This protein binds this small molecule.
Small molecule (SMILES): CC(C)[C@H](Nc1nc(Nc2cccc(CN)c2)c2ccccc2n1)C(=O)O

Binding-site contacts:
Ligand atom O17 contacts residue LYS180 of chain 1.A at 3.5 Å.
Ligand atom C3 contacts residue SER183 of chain 1.A at 3.7 Å.
Ligand atom C19 contacts residue ARG202 of chain 1.A at 3.8 Å.
Ligand atom C21 contacts residue ARG202 of chain 1.A at 3.7 Å.
Ligand atom C33 contacts residue SER183 of chain 1.A at 3.5 Å.
Ligand atom C7 contacts residue HIS41 of chain 1.A at 3.6 Å.
Ligand atom C33 contacts residue CYS179 of chain 1.A at 3.3 Å (hydrophobic).
Ligand atom N40 contacts residue ASP177 of chain 1.A at 3.0 Å (salt-bridge).
Ligand atom C3 contacts residue SER199 of chain 1.A at 3.7 Å.
Ligand atom N40 contacts residue SER178 of chain 1.A at 2.9 Å (h-bond).
Ligand atom C31 contacts residue VAL197 of chain 1.A at 3.7 Å (hydrophobic).
Ligand atom C23 contacts residue LYS180 of chain 1.A at 3.8 Å.
Ligand atom O17 contacts residue GLY181 of chain 1.A at 2.8 Å (h-bond).
Ligand atom O16 contacts residue SER183 of chain 1.A at 2.7 Å.
Ligand atom C43 contacts residue ARG202 of chain 1.A at 3.4 Å.
Ligand atom C28 contacts residue SER201 of chain 1.A at 3.6 Å.
Ligand atom N20 contacts residue ARG202 of chain 1.A at 3.6 Å (salt-bridge).
Ligand atom N25 contacts residue LYS180 of chain 1.A at 3.8 Å.
Ligand atom C37 contacts residue SER201 of chain 1.A at 3.5 Å.
Ligand atom C31 contacts residue THR198 of chain 1.A at 3.6 Å.
Ligand atom C11 contacts residue CYS26 of chain 1.A at 3.7 Å (hydrophobic).
Ligand atom C27 contacts residue ARG202 of chain 1.A at 3.6 Å.
Ligand atom C15 contacts residue GLY181 of chain 1.A at 3.4 Å.
Ligand atom N25 contacts residue ARG202 of chain 1.A at 3.1 Å (salt-bridge).
Ligand atom C31 contacts residue SER178 of chain 1.A at 3.5 Å.
Ligand atom C30 contacts residue SER201 of chain 1.A at 3.8 Å.
Ligand atom C35 contacts residue LYS180 of chain 1.A at 3.7 Å.
Ligand atom C5 contacts residue SER183 of chain 1.A at 3.7 Å.
Ligand atom C30 contacts residue SER178 of chain 1.A at 3.7 Å.
Ligand atom C28 contacts residue ARG202 of chain 1.A at 3.2 Å.
Ligand atom O16 contacts residue GLY181 of chain 1.A at 3.4 Å (h-bond).
Ligand atom C27 contacts residue LYS180 of chain 1.A at 3.8 Å.
Ligand atom C15 contacts residue SER183 of chain 1.A at 3.6 Å.
Ligand atom C37 contacts residue SER178 of chain 1.A at 3.5 Å.
Ligand atom N24 contacts residue SER199 of chain 1.A at 3.5 Å.
Ligand atom C37 contacts residue VAL203 of chain 1.A at 3.6 Å (hydrophobic).
Ligand atom C7 contacts residue SER199 of chain 1.A at 3.6 Å.
Ligand atom C27 contacts residue CYS179 of chain 1.A at 3.8 Å (hydrophobic).
Ligand atom C35 contacts residue SER199 of chain 1.A at 3.7 Å.
Ligand atom C35 contacts residue CYS179 of chain 1.A at 3.3 Å (hydrophobic).

Sequence of chain 1.A:
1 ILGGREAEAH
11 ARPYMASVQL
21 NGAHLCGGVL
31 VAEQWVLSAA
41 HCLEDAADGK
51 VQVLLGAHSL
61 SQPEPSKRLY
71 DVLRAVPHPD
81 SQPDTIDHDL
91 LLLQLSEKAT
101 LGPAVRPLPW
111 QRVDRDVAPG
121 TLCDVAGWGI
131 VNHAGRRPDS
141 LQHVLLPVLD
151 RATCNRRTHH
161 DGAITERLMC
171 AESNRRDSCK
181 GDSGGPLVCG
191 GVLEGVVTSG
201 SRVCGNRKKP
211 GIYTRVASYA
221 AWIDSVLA